This protein binds this small molecule.
Small molecule (SMILES): OC[C@H]1O[C@H](OC[C@H]2O[C@H](O)[C@H](O)[C@@H](O)[C@@H]2O)[C@H](O)[C@@H](O)[C@H]1O

Binding-site contacts:
Ligand atom O3 contacts residue THR104 of chain 1.H at 3.2 Å (h-bond).
Ligand atom O6 contacts residue HIS50 of chain 1.H at 2.8 Å (h-bond).
Ligand atom C3 contacts residue TYR36 of chain 1.H at 3.9 Å (hydrophobic).
Ligand atom O4 contacts residue ASP100 of chain 1.H at 2.5 Å (salt-bridge).
Ligand atom O4 contacts residue TYR36 of chain 1.H at 3.2 Å (h-bond).
Ligand atom C1 contacts residue HIS50 of chain 1.H at 4.2 Å.
Ligand atom C6 contacts residue HIS50 of chain 1.H at 3.6 Å.
Ligand atom C5 contacts residue GLN53 of chain 1.H at 3.9 Å.
Ligand atom C6 contacts residue GLN53 of chain 1.H at 3.8 Å.
Ligand atom O5 contacts residue GLN53 of chain 1.H at 4.1 Å.
Ligand atom O5 contacts residue GLN53 of chain 1.H at 4.2 Å.
Ligand atom C4 contacts residue THR104 of chain 1.H at 3.4 Å.
Ligand atom C6 contacts residue ASP100 of chain 1.H at 3.4 Å.
Ligand atom O2 contacts residue GLY37 of chain 1.H at 4.3 Å.
Ligand atom O5 contacts residue TYR36 of chain 1.H at 3.6 Å.
Ligand atom C4 contacts residue CA1 of chain 1.CA at 3.3 Å.
Ligand atom C6 contacts residue GLN53 of chain 1.H at 3.9 Å.
Ligand atom O2 contacts residue ASN107 of chain 1.H at 3.0 Å (h-bond).
Ligand atom C2 contacts residue CA1 of chain 1.CA at 3.9 Å.
Ligand atom O6 contacts residue VAL101 of chain 1.H at 4.3 Å.
Ligand atom C5 contacts residue ASP100 of chain 1.H at 4.0 Å.
Ligand atom C6 contacts residue CYS62 of chain 1.H at 4.0 Å (hydrophobic).
Ligand atom C2 contacts residue TYR36 of chain 1.H at 3.5 Å (hydrophobic).
Ligand atom C4 contacts residue TYR36 of chain 1.H at 4.1 Å (hydrophobic).
Ligand atom O2 contacts residue TYR36 of chain 1.H at 4.0 Å.
Ligand atom C2 contacts residue ASN107 of chain 1.H at 3.7 Å.
Ligand atom O4 contacts residue CA1 of chain 1.CA at 2.5 Å.
Ligand atom O4 contacts residue THR104 of chain 1.H at 3.5 Å (h-bond).
Ligand atom C4 contacts residue ASP100 of chain 1.H at 3.5 Å.
Ligand atom O3 contacts residue ASN107 of chain 1.H at 2.9 Å (h-bond).
Ligand atom C1 contacts residue TYR36 of chain 1.H at 4.1 Å (hydrophobic).
Ligand atom O3 contacts residue TYR36 of chain 1.H at 3.5 Å (h-bond).
Ligand atom C6 contacts residue VAL101 of chain 1.H at 4.1 Å (hydrophobic).
Ligand atom C3 contacts residue ASN107 of chain 1.H at 3.9 Å.
Ligand atom C3 contacts residue THR104 of chain 1.H at 4.0 Å.
Ligand atom C3 contacts residue CA1 of chain 1.CA at 3.3 Å.
Ligand atom O5 contacts residue HIS50 of chain 1.H at 3.2 Å (h-bond).
Ligand atom C5 contacts residue HIS50 of chain 1.H at 4.0 Å.
Ligand atom O6 contacts residue GLN53 of chain 1.H at 2.8 Å (h-bond).
Ligand atom O3 contacts residue CA1 of chain 1.CA at 2.4 Å.

Sequence of chain 1.H:
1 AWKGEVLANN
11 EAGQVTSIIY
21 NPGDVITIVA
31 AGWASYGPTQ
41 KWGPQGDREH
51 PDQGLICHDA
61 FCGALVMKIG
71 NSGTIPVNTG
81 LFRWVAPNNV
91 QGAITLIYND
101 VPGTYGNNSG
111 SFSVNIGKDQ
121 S